Sequence of chain 1.A:
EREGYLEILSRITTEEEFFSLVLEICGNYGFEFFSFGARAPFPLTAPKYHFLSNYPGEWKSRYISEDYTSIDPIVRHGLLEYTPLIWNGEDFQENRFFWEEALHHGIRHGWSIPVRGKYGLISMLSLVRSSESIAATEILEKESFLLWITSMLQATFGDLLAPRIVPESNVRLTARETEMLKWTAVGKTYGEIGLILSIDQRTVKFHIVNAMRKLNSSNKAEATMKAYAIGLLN

A protein and the small-molecule ligand that binds it are described below.
Small molecule (SMILES): CCCCCCCC[C@H](CCCCCC)C(=O)N[C@H]1CCOC1=O

Binding-site contacts:
Ligand atom C04 contacts residue PHE101 of chain 1.A at 3.6 Å (hydrophobic).
Ligand atom C04 contacts residue TRP102 of chain 1.A at 3.7 Å (hydrophobic).
Ligand atom C02 contacts residue TRP62 of chain 1.A at 3.9 Å (hydrophobic).
Ligand atom O06 contacts residue TYR66 of chain 1.A at 3.8 Å.
Ligand atom C25 contacts residue SER56 of chain 1.A at 3.5 Å.
Ligand atom C16 contacts residue GLY40 of chain 1.A at 3.4 Å.
Ligand atom OAP contacts residue ILE110 of chain 1.A at 3.9 Å.
Ligand atom C01 contacts residue ASP75 of chain 1.A at 3.6 Å.
Ligand atom C19 contacts residue GLY81 of chain 1.A at 3.5 Å.
Ligand atom C08 contacts residue TYR58 of chain 1.A at 3.6 Å (hydrophobic).
Ligand atom O09 contacts residue TYR58 of chain 1.A at 2.7 Å (h-bond).
Ligand atom C18 contacts residue ILE125 of chain 1.A at 3.2 Å (hydrophobic).
Ligand atom C10 contacts residue SER38 of chain 1.A at 3.4 Å.
Ligand atom C08 contacts residue SER38 of chain 1.A at 3.4 Å.
Ligand atom C24 contacts residue PHE54 of chain 1.A at 3.7 Å (hydrophobic).
Ligand atom C02 contacts residue TYR58 of chain 1.A at 3.7 Å (hydrophobic).
Ligand atom C15 contacts residue PHE54 of chain 1.A at 3.5 Å (hydrophobic).
Ligand atom C05 contacts residue ILE77 of chain 1.A at 3.5 Å (hydrophobic).
Ligand atom C22 contacts residue TYR66 of chain 1.A at 3.6 Å (hydrophobic).
Ligand atom C14 contacts residue PHE54 of chain 1.A at 3.6 Å (hydrophobic).
Ligand atom C13 contacts residue VAL78 of chain 1.A at 3.7 Å (hydrophobic).
Ligand atom OAP contacts residue TRP62 of chain 1.A at 3.8 Å.
Ligand atom C23 contacts residue TYR58 of chain 1.A at 3.8 Å (hydrophobic).
Ligand atom O06 contacts residue TYR58 of chain 1.A at 3.4 Å.
Ligand atom N07 contacts residue ASP75 of chain 1.A at 3.0 Å (salt-bridge).
Ligand atom C27 contacts residue PHE54 of chain 1.A at 3.8 Å (hydrophobic).
Ligand atom C13 contacts residue MET127 of chain 1.A at 3.5 Å (hydrophobic).
Ligand atom C27 contacts residue ILE67 of chain 1.A at 3.7 Å (hydrophobic).
Ligand atom C11 contacts residue VAL78 of chain 1.A at 3.6 Å (hydrophobic).
Ligand atom C19 contacts residue MET127 of chain 1.A at 3.9 Å (hydrophobic).
Ligand atom C01 contacts residue TYR58 of chain 1.A at 3.4 Å (hydrophobic).
Ligand atom C26 contacts residue LYS63 of chain 1.A at 3.8 Å.
Ligand atom O06 contacts residue TRP62 of chain 1.A at 2.8 Å (h-bond).
Ligand atom C15 contacts residue GLY40 of chain 1.A at 3.8 Å.
Ligand atom O09 contacts residue SER38 of chain 1.A at 2.6 Å (h-bond).
Ligand atom C24 contacts residue TYR66 of chain 1.A at 3.7 Å (hydrophobic).
Ligand atom OAP contacts residue PHE101 of chain 1.A at 3.5 Å.
Ligand atom C22 contacts residue PHE54 of chain 1.A at 3.7 Å (hydrophobic).
Ligand atom C05 contacts residue ASP75 of chain 1.A at 3.5 Å.
Ligand atom C02 contacts residue ASP75 of chain 1.A at 3.9 Å.